Sequence of chain 1.B:
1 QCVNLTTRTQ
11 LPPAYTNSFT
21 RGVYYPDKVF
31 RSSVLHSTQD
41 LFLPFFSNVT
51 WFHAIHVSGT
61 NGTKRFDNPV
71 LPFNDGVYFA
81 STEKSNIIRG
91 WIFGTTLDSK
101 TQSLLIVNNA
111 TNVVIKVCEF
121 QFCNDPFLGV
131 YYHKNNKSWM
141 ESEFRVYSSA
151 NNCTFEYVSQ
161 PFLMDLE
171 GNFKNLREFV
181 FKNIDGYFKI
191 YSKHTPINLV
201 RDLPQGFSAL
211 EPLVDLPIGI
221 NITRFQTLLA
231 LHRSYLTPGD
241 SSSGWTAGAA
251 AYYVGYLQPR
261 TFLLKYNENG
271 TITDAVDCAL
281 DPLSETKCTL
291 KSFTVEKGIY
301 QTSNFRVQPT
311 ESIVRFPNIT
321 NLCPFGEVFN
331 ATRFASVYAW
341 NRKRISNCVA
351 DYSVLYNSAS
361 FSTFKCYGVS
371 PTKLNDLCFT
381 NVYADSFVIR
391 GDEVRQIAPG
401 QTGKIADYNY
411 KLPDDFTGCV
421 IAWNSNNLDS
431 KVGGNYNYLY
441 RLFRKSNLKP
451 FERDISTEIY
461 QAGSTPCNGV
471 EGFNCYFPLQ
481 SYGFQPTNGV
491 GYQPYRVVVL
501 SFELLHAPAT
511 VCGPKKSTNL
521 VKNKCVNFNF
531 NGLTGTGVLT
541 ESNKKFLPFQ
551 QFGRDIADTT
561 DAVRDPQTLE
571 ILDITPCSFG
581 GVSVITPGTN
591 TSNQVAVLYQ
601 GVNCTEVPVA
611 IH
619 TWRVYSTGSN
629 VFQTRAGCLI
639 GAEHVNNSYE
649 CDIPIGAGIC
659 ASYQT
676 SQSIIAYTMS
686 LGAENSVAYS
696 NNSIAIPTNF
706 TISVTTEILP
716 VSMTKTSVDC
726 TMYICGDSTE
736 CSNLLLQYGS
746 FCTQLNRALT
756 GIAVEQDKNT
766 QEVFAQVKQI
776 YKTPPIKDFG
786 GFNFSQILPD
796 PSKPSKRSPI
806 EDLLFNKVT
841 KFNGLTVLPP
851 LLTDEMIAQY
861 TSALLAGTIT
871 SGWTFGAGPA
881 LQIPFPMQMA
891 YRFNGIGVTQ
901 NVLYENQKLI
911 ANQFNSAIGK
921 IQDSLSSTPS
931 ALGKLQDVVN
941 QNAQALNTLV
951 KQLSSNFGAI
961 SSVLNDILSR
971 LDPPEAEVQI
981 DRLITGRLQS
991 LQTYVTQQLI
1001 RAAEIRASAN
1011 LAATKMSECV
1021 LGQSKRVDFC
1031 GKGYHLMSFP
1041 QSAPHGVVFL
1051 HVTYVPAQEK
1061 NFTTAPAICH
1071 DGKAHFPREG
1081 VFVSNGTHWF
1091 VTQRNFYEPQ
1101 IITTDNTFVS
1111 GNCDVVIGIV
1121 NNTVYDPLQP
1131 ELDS

This small molecule binds to this protein.
Small molecule (SMILES): CC(=O)N[C@@H]1[C@@H](O)[C@H](O)[C@@H](CO)O[C@H]1O

Binding-site contacts:
Ligand atom C8 contacts residue THR591 of chain 1.B at 3.3 Å.
Ligand atom C5 contacts residue ASN590 of chain 1.B at 3.6 Å.
Ligand atom N2 contacts residue ASN590 of chain 1.B at 2.4 Å (h-bond).
Ligand atom O7 contacts residue THR591 of chain 1.B at 3.0 Å (h-bond).
Ligand atom O7 contacts residue ASN590 of chain 1.B at 3.9 Å.
Ligand atom O6 contacts residue ASN590 of chain 1.B at 4.5 Å.
Ligand atom C7 contacts residue THR591 of chain 1.B at 3.2 Å.
Ligand atom C1 contacts residue ASN590 of chain 1.B at 1.4 Å.
Ligand atom C2 contacts residue ASN590 of chain 1.B at 2.6 Å.
Ligand atom C3 contacts residue ASN590 of chain 1.B at 3.9 Å.
Ligand atom O5 contacts residue ASN590 of chain 1.B at 2.3 Å (h-bond).
Ligand atom C4 contacts residue ASN590 of chain 1.B at 4.2 Å.
Ligand atom C7 contacts residue ASN590 of chain 1.B at 3.0 Å.
Ligand atom N2 contacts residue THR591 of chain 1.B at 4.1 Å.
Ligand atom C8 contacts residue ASN590 of chain 1.B at 3.4 Å.